Binding-site contacts:
Ligand atom C4 contacts residue RE41 of chain 1.C at 3.2 Å.
Ligand atom N4 contacts residue RE41 of chain 1.D at 3.4 Å (h-bond).
Ligand atom C2 contacts residue THR312 of chain 1.A at 3.8 Å.
Ligand atom N1 contacts residue ASP208 of chain 1.A at 2.4 Å (salt-bridge).
Ligand atom C7 contacts residue ASP104 of chain 1.A at 4.3 Å.
Ligand atom C9 contacts residue RE41 of chain 1.D at 3.3 Å.
Ligand atom C3 contacts residue RE41 of chain 1.C at 3.7 Å.
Ligand atom N2 contacts residue ASP208 of chain 1.A at 2.8 Å (salt-bridge).
Ligand atom N contacts residue RE41 of chain 1.C at 3.6 Å.
Ligand atom N contacts residue ASP104 of chain 1.A at 3.8 Å.
Ligand atom C1 contacts residue RE41 of chain 1.C at 3.5 Å.
Ligand atom C10 contacts residue RE41 of chain 1.D at 3.7 Å.
Ligand atom C2 contacts residue ASP104 of chain 1.A at 3.5 Å.
Ligand atom C1 contacts residue ASP208 of chain 1.A at 3.3 Å.
Ligand atom C contacts residue ASP208 of chain 1.A at 3.5 Å.
Ligand atom C3 contacts residue THR312 of chain 1.A at 3.9 Å.
Ligand atom N1 contacts residue ALA105 of chain 1.A at 4.3 Å.
Ligand atom C3 contacts residue ASP104 of chain 1.A at 3.3 Å.
Ligand atom C10 contacts residue RE41 of chain 1.C at 4.1 Å.
Ligand atom C6 contacts residue RE41 of chain 1.D at 3.6 Å.
Ligand atom C contacts residue ALA105 of chain 1.A at 3.8 Å (hydrophobic).
Ligand atom C5 contacts residue RE41 of chain 1.D at 3.9 Å.
Ligand atom C1 contacts residue ALA105 of chain 1.A at 3.9 Å (hydrophobic).
Ligand atom N2 contacts residue ILE99 of chain 1.A at 3.7 Å.
Ligand atom N2 contacts residue RE41 of chain 1.C at 3.6 Å.
Ligand atom C contacts residue ILE211 of chain 1.A at 3.7 Å (hydrophobic).
Ligand atom N3 contacts residue THR312 of chain 1.A at 3.4 Å (h-bond).
Ligand atom C8 contacts residue RE41 of chain 1.D at 3.6 Å.
Ligand atom C contacts residue RE41 of chain 1.C at 3.5 Å.
Ligand atom C7 contacts residue RE41 of chain 1.D at 3.6 Å.
Ligand atom N1 contacts residue RE41 of chain 1.C at 3.0 Å.
Ligand atom C2 contacts residue ALA105 of chain 1.A at 4.1 Å (hydrophobic).
Ligand atom C4 contacts residue ASP208 of chain 1.A at 3.3 Å.
Ligand atom C1 contacts residue ASP104 of chain 1.A at 4.3 Å.
Ligand atom C2 contacts residue RE41 of chain 1.C at 3.8 Å.
Ligand atom C5 contacts residue ASP104 of chain 1.A at 3.5 Å.
Ligand atom N3 contacts residue ASP104 of chain 1.A at 3.3 Å (salt-bridge).
Ligand atom C5 contacts residue THR312 of chain 1.A at 4.2 Å.
Ligand atom C4 contacts residue ILE99 of chain 1.A at 4.2 Å (hydrophobic).
Ligand atom C contacts residue ASP122 of chain 1.A at 3.9 Å.

Sequence of chain 1.A:
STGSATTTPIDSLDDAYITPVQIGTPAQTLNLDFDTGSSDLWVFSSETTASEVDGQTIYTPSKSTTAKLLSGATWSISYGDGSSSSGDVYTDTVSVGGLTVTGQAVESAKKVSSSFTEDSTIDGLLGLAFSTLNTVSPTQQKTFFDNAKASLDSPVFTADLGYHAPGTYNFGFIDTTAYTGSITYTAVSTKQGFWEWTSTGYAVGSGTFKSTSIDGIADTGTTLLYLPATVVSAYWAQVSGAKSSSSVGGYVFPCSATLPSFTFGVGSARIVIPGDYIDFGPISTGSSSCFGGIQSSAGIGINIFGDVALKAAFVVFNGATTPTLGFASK

A protein and the small-molecule ligand that binds it are described below.
Small molecule (SMILES): Cc1cc(NCc2cccnc2)nc(N)n1